Binding-site contacts:
Ligand atom C6 contacts residue TYR104 of chain 1.A at 4.1 Å (hydrophobic).
Ligand atom N contacts residue GLY100 of chain 1.A at 3.7 Å.
Ligand atom C6 contacts residue GLY134 of chain 1.A at 4.0 Å.
Ligand atom C2 contacts residue GLY100 of chain 1.A at 3.8 Å.
Ligand atom C7 contacts residue TYR104 of chain 1.A at 3.3 Å (hydrophobic).
Ligand atom C7 contacts residue GLY135 of chain 1.A at 3.4 Å.
Ligand atom C5 contacts residue GLY102 of chain 1.A at 3.7 Å.
Ligand atom C10 contacts residue GLY100 of chain 1.A at 3.7 Å.
Ligand atom O contacts residue SER101 of chain 1.A at 4.1 Å.
Ligand atom C11 contacts residue GLY100 of chain 1.A at 4.0 Å.
Ligand atom C4 contacts residue GLY100 of chain 1.A at 4.1 Å.
Ligand atom C8 contacts residue TYR104 of chain 1.A at 3.9 Å (hydrophobic).
Ligand atom C14 contacts residue GLY100 of chain 1.A at 3.6 Å.
Ligand atom O1 contacts residue GLY134 of chain 1.A at 3.7 Å.
Ligand atom C8 contacts residue GLY135 of chain 1.A at 4.0 Å.
Ligand atom O1 contacts residue ILE107 of chain 1.A at 3.0 Å.
Ligand atom S contacts residue GLY102 of chain 1.A at 3.2 Å (h-bond).
Ligand atom C4 contacts residue LEU96 of chain 1.A at 4.1 Å (hydrophobic).
Ligand atom O contacts residue GLY100 of chain 1.A at 4.0 Å.
Ligand atom C11 contacts residue SER132 of chain 1.A at 4.1 Å.
Ligand atom N1 contacts residue GLY100 of chain 1.A at 3.9 Å.
Ligand atom C11 contacts residue HIS69 of chain 1.A at 4.1 Å.
Ligand atom C2 contacts residue GLY134 of chain 1.A at 4.2 Å.
Ligand atom C7 contacts residue GLY134 of chain 1.A at 3.7 Å.
Ligand atom C12 contacts residue HIS69 of chain 1.A at 3.4 Å.
Ligand atom C3 contacts residue GLY134 of chain 1.A at 3.1 Å.
Ligand atom C13 contacts residue GLY100 of chain 1.A at 4.0 Å.
Ligand atom C contacts residue LEU133 of chain 1.A at 3.6 Å (hydrophobic).
Ligand atom C contacts residue GLY134 of chain 1.A at 3.5 Å.
Ligand atom C4 contacts residue GLY102 of chain 1.A at 4.2 Å.
Ligand atom O1 contacts residue LEU133 of chain 1.A at 4.2 Å.
Ligand atom C5 contacts residue GLY134 of chain 1.A at 3.6 Å.
Ligand atom C13 contacts residue HIS69 of chain 1.A at 3.8 Å.
Ligand atom C12 contacts residue GLY100 of chain 1.A at 4.2 Å.
Ligand atom C4 contacts residue GLY134 of chain 1.A at 4.0 Å.
Ligand atom C6 contacts residue GLY102 of chain 1.A at 3.6 Å.
Ligand atom O1 contacts residue TYR104 of chain 1.A at 4.0 Å.
Ligand atom O1 contacts residue GLY102 of chain 1.A at 4.1 Å.
Ligand atom C1 contacts residue GLY100 of chain 1.A at 4.2 Å.
Ligand atom C5 contacts residue ILE107 of chain 1.A at 3.8 Å (hydrophobic).

Sequence of chain 1.A:
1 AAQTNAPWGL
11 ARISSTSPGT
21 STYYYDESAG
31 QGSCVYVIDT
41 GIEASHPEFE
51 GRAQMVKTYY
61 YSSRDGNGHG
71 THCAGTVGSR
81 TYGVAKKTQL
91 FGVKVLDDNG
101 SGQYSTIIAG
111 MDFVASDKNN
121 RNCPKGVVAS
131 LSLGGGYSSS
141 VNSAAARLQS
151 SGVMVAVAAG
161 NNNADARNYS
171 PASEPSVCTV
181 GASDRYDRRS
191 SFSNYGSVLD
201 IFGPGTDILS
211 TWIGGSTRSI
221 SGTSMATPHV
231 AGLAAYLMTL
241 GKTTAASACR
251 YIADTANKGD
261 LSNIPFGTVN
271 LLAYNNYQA

A protein and the small-molecule ligand that binds it are described below.
Small molecule (SMILES): C[C@H](NC(=O)CCC(=O)c1cccs1)c1cccnc1